Sequence of chain 1.A:
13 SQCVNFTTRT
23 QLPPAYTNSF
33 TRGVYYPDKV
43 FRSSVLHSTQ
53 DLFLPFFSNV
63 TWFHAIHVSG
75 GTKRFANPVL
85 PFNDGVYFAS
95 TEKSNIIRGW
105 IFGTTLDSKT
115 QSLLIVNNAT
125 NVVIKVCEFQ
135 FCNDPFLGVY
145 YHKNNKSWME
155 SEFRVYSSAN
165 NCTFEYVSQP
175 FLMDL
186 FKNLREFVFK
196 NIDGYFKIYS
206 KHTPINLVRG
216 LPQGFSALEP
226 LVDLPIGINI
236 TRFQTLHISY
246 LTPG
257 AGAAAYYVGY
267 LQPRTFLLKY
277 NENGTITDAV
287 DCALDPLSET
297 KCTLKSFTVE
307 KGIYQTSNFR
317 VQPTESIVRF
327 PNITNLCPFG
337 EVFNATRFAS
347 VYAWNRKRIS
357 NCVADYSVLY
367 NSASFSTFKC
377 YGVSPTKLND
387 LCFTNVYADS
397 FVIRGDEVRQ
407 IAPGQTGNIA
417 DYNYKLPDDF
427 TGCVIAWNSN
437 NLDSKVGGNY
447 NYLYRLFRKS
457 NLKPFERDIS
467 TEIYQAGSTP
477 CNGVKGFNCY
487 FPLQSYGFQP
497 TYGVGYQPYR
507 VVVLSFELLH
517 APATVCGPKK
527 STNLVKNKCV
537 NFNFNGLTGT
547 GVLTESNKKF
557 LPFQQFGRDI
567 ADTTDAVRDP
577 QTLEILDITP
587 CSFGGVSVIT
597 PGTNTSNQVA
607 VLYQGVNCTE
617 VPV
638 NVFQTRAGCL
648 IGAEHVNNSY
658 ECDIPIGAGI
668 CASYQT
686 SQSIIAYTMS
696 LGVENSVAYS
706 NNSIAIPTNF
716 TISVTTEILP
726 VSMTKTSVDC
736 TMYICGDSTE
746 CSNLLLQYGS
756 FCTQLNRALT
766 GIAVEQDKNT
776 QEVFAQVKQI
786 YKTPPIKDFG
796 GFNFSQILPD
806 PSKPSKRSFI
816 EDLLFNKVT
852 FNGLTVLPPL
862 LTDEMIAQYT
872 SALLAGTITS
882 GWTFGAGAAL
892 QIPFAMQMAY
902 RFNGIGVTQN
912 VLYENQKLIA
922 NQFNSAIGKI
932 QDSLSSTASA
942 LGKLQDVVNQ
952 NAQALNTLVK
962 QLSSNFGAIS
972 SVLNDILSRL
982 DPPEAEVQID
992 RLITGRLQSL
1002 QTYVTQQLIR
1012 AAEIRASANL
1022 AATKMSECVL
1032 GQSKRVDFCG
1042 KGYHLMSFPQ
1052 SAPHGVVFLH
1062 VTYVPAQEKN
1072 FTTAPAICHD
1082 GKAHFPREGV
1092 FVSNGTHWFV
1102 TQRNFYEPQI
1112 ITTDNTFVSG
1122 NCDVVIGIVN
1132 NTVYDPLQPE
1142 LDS

The protein below binds the small molecule below.
Small molecule (SMILES): CC(=O)N[C@@H]1[C@@H](O)[C@H](O)[C@@H](CO)O[C@H]1O

Binding-site contacts:
Ligand atom C6 contacts residue TYR28 of chain 1.A at 3.9 Å (hydrophobic).
Ligand atom C5 contacts residue ASN61 of chain 1.A at 3.7 Å.
Ligand atom O5 contacts residue TYR28 of chain 1.A at 3.8 Å.
Ligand atom N2 contacts residue ASN61 of chain 1.A at 2.9 Å (h-bond).
Ligand atom C3 contacts residue ASN61 of chain 1.A at 3.8 Å.
Ligand atom C1 contacts residue ASN61 of chain 1.A at 1.4 Å.
Ligand atom C4 contacts residue ASN61 of chain 1.A at 4.2 Å.
Ligand atom C8 contacts residue ASN30 of chain 1.A at 3.8 Å.
Ligand atom C5 contacts residue TYR28 of chain 1.A at 3.6 Å (hydrophobic).
Ligand atom C7 contacts residue ASN61 of chain 1.A at 3.8 Å.
Ligand atom C1 contacts residue TYR28 of chain 1.A at 4.0 Å (hydrophobic).
Ligand atom C8 contacts residue ASN61 of chain 1.A at 4.5 Å.
Ligand atom C2 contacts residue ASN61 of chain 1.A at 2.4 Å.
Ligand atom O7 contacts residue ASN61 of chain 1.A at 4.2 Å.
Ligand atom O5 contacts residue ASN61 of chain 1.A at 2.4 Å (h-bond).
Ligand atom O6 contacts residue TYR28 of chain 1.A at 3.8 Å.